Sequence of chain 1.F:
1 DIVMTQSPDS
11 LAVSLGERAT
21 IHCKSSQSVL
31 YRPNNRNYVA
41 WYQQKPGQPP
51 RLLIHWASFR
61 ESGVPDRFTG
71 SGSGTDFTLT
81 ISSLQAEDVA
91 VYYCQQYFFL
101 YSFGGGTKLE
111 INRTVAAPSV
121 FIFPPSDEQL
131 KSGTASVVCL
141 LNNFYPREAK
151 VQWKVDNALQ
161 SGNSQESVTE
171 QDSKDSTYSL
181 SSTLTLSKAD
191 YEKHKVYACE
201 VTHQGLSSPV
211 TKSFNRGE

A small-molecule ligand and the protein it binds are described below.
Small molecule (SMILES): CC(=O)N[C@@H]1[C@@H](O)[C@H](O)[C@@H](CO)O[C@H]1O

Binding-site contacts:
Ligand atom N2 contacts residue ASN112 of chain 1.F at 2.9 Å (h-bond).
Ligand atom O7 contacts residue ASN112 of chain 1.F at 4.2 Å.
Ligand atom O5 contacts residue ASN112 of chain 1.F at 2.4 Å (h-bond).
Ligand atom C2 contacts residue ASN112 of chain 1.F at 2.5 Å.
Ligand atom O7 contacts residue ALA12 of chain 1.F at 3.9 Å.
Ligand atom C5 contacts residue ASN112 of chain 1.F at 3.7 Å.
Ligand atom C7 contacts residue ALA12 of chain 1.F at 3.9 Å (hydrophobic).
Ligand atom C8 contacts residue ALA12 of chain 1.F at 3.6 Å (hydrophobic).
Ligand atom C8 contacts residue GLU110 of chain 1.F at 4.0 Å.
Ligand atom C3 contacts residue ASN112 of chain 1.F at 3.8 Å.
Ligand atom C1 contacts residue ASN112 of chain 1.F at 1.4 Å.
Ligand atom C4 contacts residue ASN112 of chain 1.F at 4.2 Å.
Ligand atom C7 contacts residue ASN112 of chain 1.F at 3.8 Å.